The small molecule below binds the protein below.
Small molecule (SMILES): CCCCCCCCC/C=C/C(=O)O

Binding-site contacts:
Ligand atom O2 contacts residue HIS106 of chain 1.A at 3.4 Å.
Ligand atom C4 contacts residue ILE160 of chain 1.A at 4.1 Å (hydrophobic).
Ligand atom C6 contacts residue VAL66 of chain 1.A at 3.8 Å (hydrophobic).
Ligand atom C2 contacts residue FE1 of chain 1.C at 3.9 Å.
Ligand atom C12 contacts residue PHE241 of chain 1.A at 3.9 Å (hydrophobic).
Ligand atom O1 contacts residue HIS196 of chain 1.A at 3.0 Å (h-bond).
Ligand atom C2 contacts residue PHE70 of chain 1.A at 4.1 Å (hydrophobic).
Ligand atom O1 contacts residue FE1 of chain 1.C at 2.1 Å.
Ligand atom C12 contacts residue LEU242 of chain 1.A at 3.9 Å (hydrophobic).
Ligand atom C12 contacts residue MET238 of chain 1.A at 3.8 Å (hydrophobic).
Ligand atom C2 contacts residue VAL67 of chain 1.A at 4.1 Å (hydrophobic).
Ligand atom C1 contacts residue GLU103 of chain 1.A at 3.2 Å.
Ligand atom C3 contacts residue GLU161 of chain 1.A at 3.3 Å.
Ligand atom C8 contacts residue TRP110 of chain 1.A at 4.0 Å (hydrophobic).
Ligand atom C10 contacts residue TYR59 of chain 1.A at 3.5 Å (hydrophobic).
Ligand atom O2 contacts residue GLU103 of chain 1.A at 2.9 Å (salt-bridge).
Ligand atom O1 contacts residue GLU161 of chain 1.A at 2.9 Å (salt-bridge).
Ligand atom O2 contacts residue TRP192 of chain 1.A at 3.5 Å (h-bond).
Ligand atom O2 contacts residue FE1 of chain 1.C at 2.2 Å.
Ligand atom C4 contacts residue VAL66 of chain 1.A at 4.0 Å (hydrophobic).
Ligand atom C3 contacts residue PHE70 of chain 1.A at 3.9 Å (hydrophobic).
Ligand atom C6 contacts residue VAL67 of chain 1.A at 4.0 Å (hydrophobic).
Ligand atom C1 contacts residue HIS196 of chain 1.A at 3.3 Å.
Ligand atom C7 contacts residue TRP167 of chain 1.A at 3.9 Å (hydrophobic).
Ligand atom O1 contacts residue GLU103 of chain 1.A at 3.0 Å (salt-bridge).
Ligand atom C9 contacts residue LEU136 of chain 1.A at 3.8 Å (hydrophobic).
Ligand atom C7 contacts residue THR164 of chain 1.A at 4.1 Å.
Ligand atom C11 contacts residue LEU136 of chain 1.A at 4.0 Å (hydrophobic).
Ligand atom C1 contacts residue GLU161 of chain 1.A at 3.9 Å.
Ligand atom C2 contacts residue GLU161 of chain 1.A at 4.1 Å.
Ligand atom C2 contacts residue TRP192 of chain 1.A at 4.0 Å (hydrophobic).
Ligand atom O2 contacts residue HIS196 of chain 1.A at 3.1 Å (h-bond).
Ligand atom C11 contacts residue PHE241 of chain 1.A at 3.8 Å (hydrophobic).
Ligand atom C5 contacts residue THR164 of chain 1.A at 3.7 Å.
Ligand atom C8 contacts residue GLY63 of chain 1.A at 3.9 Å.
Ligand atom C12 contacts residue TYR43 of chain 1.A at 3.5 Å (hydrophobic).
Ligand atom C1 contacts residue FE1 of chain 1.C at 2.5 Å.
Ligand atom C1 contacts residue TRP192 of chain 1.A at 4.1 Å (hydrophobic).
Ligand atom C5 contacts residue ILE160 of chain 1.A at 4.2 Å (hydrophobic).
Ligand atom C4 contacts residue PHE70 of chain 1.A at 3.8 Å (hydrophobic).

Sequence of chain 1.A:
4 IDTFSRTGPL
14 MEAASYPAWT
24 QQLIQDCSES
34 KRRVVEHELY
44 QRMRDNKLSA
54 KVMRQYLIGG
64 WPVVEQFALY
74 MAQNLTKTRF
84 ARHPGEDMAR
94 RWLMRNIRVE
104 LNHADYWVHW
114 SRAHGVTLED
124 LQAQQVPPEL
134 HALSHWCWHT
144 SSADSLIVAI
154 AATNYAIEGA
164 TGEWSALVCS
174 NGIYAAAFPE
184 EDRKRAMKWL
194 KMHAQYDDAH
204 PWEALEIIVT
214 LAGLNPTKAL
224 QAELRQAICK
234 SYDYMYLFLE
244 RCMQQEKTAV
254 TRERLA